The protein below binds the small molecule below.
Small molecule (SMILES): CC(=O)N[C@@H]1[C@@H](O)[C@H](O)[C@@H](CO)O[C@H]1O

Sequence of chain 1.A:
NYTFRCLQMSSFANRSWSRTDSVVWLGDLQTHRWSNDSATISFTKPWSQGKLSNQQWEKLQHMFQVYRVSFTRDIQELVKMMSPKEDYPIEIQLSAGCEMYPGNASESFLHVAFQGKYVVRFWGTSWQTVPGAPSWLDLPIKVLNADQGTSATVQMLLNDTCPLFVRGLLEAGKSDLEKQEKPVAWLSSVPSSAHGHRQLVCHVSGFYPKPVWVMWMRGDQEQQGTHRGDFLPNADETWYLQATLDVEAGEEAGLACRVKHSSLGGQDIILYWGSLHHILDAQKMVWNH

Binding-site contacts:
Ligand atom C5 contacts residue ASN42 of chain 1.A at 3.7 Å.
Ligand atom O7 contacts residue TRP23 of chain 1.A at 3.8 Å.
Ligand atom C1 contacts residue SER24 of chain 1.A at 4.2 Å.
Ligand atom C8 contacts residue ASN42 of chain 1.A at 3.7 Å.
Ligand atom C8 contacts residue ARG25 of chain 1.A at 4.4 Å.
Ligand atom O6 contacts residue ASN42 of chain 1.A at 4.3 Å.
Ligand atom C3 contacts residue SER24 of chain 1.A at 4.2 Å.
Ligand atom N2 contacts residue ARG25 of chain 1.A at 4.3 Å.
Ligand atom C4 contacts residue ASN42 of chain 1.A at 4.3 Å.
Ligand atom O7 contacts residue ASN42 of chain 1.A at 4.5 Å.
Ligand atom C7 contacts residue ASN42 of chain 1.A at 3.6 Å.
Ligand atom C3 contacts residue ASN42 of chain 1.A at 3.9 Å.
Ligand atom C2 contacts residue ASN42 of chain 1.A at 2.6 Å.
Ligand atom N2 contacts residue SER24 of chain 1.A at 2.9 Å (h-bond).
Ligand atom C1 contacts residue ASN42 of chain 1.A at 1.4 Å.
Ligand atom C7 contacts residue SER24 of chain 1.A at 3.7 Å.
Ligand atom C2 contacts residue SER24 of chain 1.A at 3.9 Å.
Ligand atom C7 contacts residue ARG25 of chain 1.A at 4.3 Å.
Ligand atom O7 contacts residue ARG25 of chain 1.A at 4.0 Å.
Ligand atom O7 contacts residue SER24 of chain 1.A at 3.6 Å (h-bond).
Ligand atom O5 contacts residue ASN42 of chain 1.A at 2.4 Å (h-bond).
Ligand atom N2 contacts residue ASN42 of chain 1.A at 3.1 Å (h-bond).